Binding-site contacts:
Ligand atom O3G contacts residue SER54 of chain 1.A at 3.5 Å (h-bond).
Ligand atom O2B contacts residue SER54 of chain 1.A at 2.7 Å (h-bond).
Ligand atom O2A contacts residue GLU66 of chain 1.A at 3.5 Å (salt-bridge).
Ligand atom C3' contacts residue GDO1 of chain 1.H at 3.4 Å.
Ligand atom C2' contacts residue GDO1 of chain 1.H at 2.6 Å.
Ligand atom O2A contacts residue ASP68 of chain 1.A at 3.0 Å (salt-bridge).
Ligand atom O3B contacts residue SER275 of chain 1.A at 3.2 Å (h-bond).
Ligand atom O1B contacts residue SER54 of chain 1.A at 3.4 Å (h-bond).
Ligand atom C8 contacts residue GDO1 of chain 1.H at 3.5 Å.
Ligand atom C4 contacts residue TYR276 of chain 1.A at 3.5 Å (hydrophobic).
Ligand atom O2B contacts residue GLY53 of chain 1.A at 3.3 Å.
Ligand atom O6 contacts residue ARG219 of chain 1.A at 3.5 Å (salt-bridge).
Ligand atom O4' contacts residue CYS274 of chain 1.A at 3.3 Å (h-bond).
Ligand atom N9 contacts residue GDO1 of chain 1.H at 3.5 Å (h-bond).
Ligand atom PA contacts residue MG1 of chain 1.F at 3.4 Å.
Ligand atom O2A contacts residue MG1 of chain 1.E at 2.1 Å.
Ligand atom O3G contacts residue GLU66 of chain 1.A at 3.1 Å (salt-bridge).
Ligand atom O3G contacts residue MG1 of chain 1.E at 2.1 Å.
Ligand atom N2 contacts residue GDO1 of chain 1.H at 3.2 Å.
Ligand atom O2G contacts residue SER54 of chain 1.A at 2.7 Å (h-bond).
Ligand atom O2B contacts residue MG1 of chain 1.E at 2.2 Å.
Ligand atom PB contacts residue MG1 of chain 1.E at 3.1 Å.
Ligand atom O3A contacts residue MG1 of chain 1.E at 3.4 Å.
Ligand atom O4' contacts residue TYR276 of chain 1.A at 3.5 Å.
Ligand atom C2 contacts residue GDO1 of chain 1.H at 3.3 Å.
Ligand atom O2A contacts residue MG1 of chain 1.F at 2.3 Å.
Ligand atom C6 contacts residue ARG219 of chain 1.A at 3.4 Å.
Ligand atom PG contacts residue SER54 of chain 1.A at 3.4 Å.
Ligand atom PG contacts residue MG1 of chain 1.E at 3.3 Å.
Ligand atom O1G contacts residue SER275 of chain 1.A at 2.8 Å (h-bond).
Ligand atom O3B contacts residue LYS257 of chain 1.A at 3.4 Å (salt-bridge).
Ligand atom C1' contacts residue CYS274 of chain 1.A at 3.4 Å (hydrophobic).
Ligand atom PA contacts residue MG1 of chain 1.E at 3.3 Å.
Ligand atom O1A contacts residue GDO1 of chain 1.H at 3.1 Å.
Ligand atom O2' contacts residue GDO1 of chain 1.H at 1.6 Å.
Ligand atom C5 contacts residue ARG219 of chain 1.A at 3.5 Å.
Ligand atom O2B contacts residue ASP68 of chain 1.A at 2.9 Å (salt-bridge).
Ligand atom O2G contacts residue LYS257 of chain 1.A at 2.8 Å (salt-bridge).
Ligand atom N1 contacts residue GDO1 of chain 1.H at 3.4 Å (h-bond).
Ligand atom C5' contacts residue SER275 of chain 1.A at 3.3 Å.

The small molecule below binds the protein below.
Small molecule (SMILES): Nc1nc2c(ncn2[C@@H]2O[C@H](CO[P](=O)(O)O[P](=O)(O)OP(=O)(O)O)C[C@H]2O)c(=O)[nH]1

Sequence of chain 1.A:
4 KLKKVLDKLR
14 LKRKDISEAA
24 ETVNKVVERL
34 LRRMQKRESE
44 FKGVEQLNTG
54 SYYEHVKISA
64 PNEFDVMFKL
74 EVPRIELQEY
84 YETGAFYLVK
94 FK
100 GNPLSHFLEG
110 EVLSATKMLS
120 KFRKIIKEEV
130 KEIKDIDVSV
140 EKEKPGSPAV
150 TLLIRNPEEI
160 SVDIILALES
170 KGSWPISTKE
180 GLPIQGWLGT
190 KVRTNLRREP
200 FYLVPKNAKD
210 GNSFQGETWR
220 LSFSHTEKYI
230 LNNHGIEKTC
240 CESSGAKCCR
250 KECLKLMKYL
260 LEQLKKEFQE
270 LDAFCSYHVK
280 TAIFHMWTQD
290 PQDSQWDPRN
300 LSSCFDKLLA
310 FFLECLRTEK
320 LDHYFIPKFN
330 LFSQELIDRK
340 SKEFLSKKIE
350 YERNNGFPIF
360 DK